Sequence of chain 1.G:
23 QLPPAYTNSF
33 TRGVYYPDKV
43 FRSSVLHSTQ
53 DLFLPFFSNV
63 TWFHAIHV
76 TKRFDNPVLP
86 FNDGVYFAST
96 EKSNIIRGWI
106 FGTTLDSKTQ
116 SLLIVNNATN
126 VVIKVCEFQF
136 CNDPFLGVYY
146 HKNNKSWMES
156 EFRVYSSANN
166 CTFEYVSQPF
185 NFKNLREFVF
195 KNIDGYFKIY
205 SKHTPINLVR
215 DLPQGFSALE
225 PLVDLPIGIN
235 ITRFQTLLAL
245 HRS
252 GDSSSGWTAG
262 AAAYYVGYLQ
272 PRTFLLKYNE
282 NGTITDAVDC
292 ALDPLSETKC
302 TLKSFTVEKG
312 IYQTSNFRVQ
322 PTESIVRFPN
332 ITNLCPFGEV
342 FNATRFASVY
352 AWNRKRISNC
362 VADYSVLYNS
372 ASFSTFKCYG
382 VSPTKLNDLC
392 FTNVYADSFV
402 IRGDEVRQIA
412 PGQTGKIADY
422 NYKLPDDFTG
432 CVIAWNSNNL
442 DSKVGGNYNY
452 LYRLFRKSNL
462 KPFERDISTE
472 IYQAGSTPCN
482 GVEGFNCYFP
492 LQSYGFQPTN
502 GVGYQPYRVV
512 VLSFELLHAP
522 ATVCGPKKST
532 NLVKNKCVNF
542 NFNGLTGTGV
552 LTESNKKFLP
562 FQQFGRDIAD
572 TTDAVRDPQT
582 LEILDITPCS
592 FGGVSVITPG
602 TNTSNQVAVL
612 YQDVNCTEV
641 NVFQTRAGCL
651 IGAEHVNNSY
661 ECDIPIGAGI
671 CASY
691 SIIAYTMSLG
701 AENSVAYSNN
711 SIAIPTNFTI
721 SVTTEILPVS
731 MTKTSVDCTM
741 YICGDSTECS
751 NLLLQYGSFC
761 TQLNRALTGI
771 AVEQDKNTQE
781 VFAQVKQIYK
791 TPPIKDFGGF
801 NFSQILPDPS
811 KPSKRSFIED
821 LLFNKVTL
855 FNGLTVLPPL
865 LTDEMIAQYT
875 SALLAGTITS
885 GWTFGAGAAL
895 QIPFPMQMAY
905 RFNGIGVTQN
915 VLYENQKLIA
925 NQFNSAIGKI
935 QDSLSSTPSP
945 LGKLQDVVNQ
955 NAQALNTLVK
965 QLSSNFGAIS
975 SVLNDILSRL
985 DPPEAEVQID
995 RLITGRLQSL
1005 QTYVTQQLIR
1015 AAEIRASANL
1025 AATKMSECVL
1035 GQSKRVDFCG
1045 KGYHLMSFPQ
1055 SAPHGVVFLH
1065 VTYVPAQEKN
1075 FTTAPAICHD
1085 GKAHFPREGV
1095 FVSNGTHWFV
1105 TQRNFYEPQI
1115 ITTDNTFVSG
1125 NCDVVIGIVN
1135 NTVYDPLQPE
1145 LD

Binding-site contacts:
Ligand atom C5 contacts residue THR618 of chain 1.G at 4.0 Å.
Ligand atom N2 contacts residue ASN616 of chain 1.G at 2.7 Å (h-bond).
Ligand atom C1 contacts residue GLN644 of chain 1.G at 4.3 Å.
Ligand atom C3 contacts residue ASN616 of chain 1.G at 3.7 Å.
Ligand atom O5 contacts residue ASN616 of chain 1.G at 2.5 Å (h-bond).
Ligand atom C8 contacts residue ASN616 of chain 1.G at 3.7 Å.
Ligand atom O7 contacts residue GLN644 of chain 1.G at 3.6 Å (h-bond).
Ligand atom C7 contacts residue GLN644 of chain 1.G at 3.5 Å.
Ligand atom C4 contacts residue ASN616 of chain 1.G at 4.2 Å.
Ligand atom O7 contacts residue ASN616 of chain 1.G at 4.2 Å.
Ligand atom C7 contacts residue ASN616 of chain 1.G at 3.4 Å.
Ligand atom C2 contacts residue ASN616 of chain 1.G at 2.4 Å.
Ligand atom C8 contacts residue GLN644 of chain 1.G at 3.3 Å.
Ligand atom C5 contacts residue ASN616 of chain 1.G at 3.8 Å.
Ligand atom C1 contacts residue ASN616 of chain 1.G at 1.4 Å.
Ligand atom C1 contacts residue THR618 of chain 1.G at 4.0 Å.
Ligand atom C6 contacts residue THR618 of chain 1.G at 4.0 Å.
Ligand atom N2 contacts residue GLN644 of chain 1.G at 4.2 Å.
Ligand atom O5 contacts residue THR618 of chain 1.G at 3.5 Å.

A small-molecule ligand and the protein it binds are described below.
Small molecule (SMILES): CC(=O)N[C@@H]1[C@@H](O)[C@H](O)[C@@H](CO)O[C@H]1O